Binding-site contacts:
Ligand atom O6 contacts residue GLN15 of chain 2.A at 3.8 Å.
Ligand atom C1 contacts residue ASN23 of chain 2.A at 1.4 Å.
Ligand atom O5 contacts residue ASN23 of chain 2.A at 2.4 Å (h-bond).
Ligand atom N2 contacts residue ASN23 of chain 2.A at 2.6 Å (h-bond).
Ligand atom C2 contacts residue ASN23 of chain 2.A at 2.2 Å.
Ligand atom C4 contacts residue ASN23 of chain 2.A at 4.1 Å.
Ligand atom O7 contacts residue ASN23 of chain 2.A at 2.8 Å (h-bond).
Ligand atom C8 contacts residue ASN23 of chain 2.A at 4.5 Å.
Ligand atom O5 contacts residue GLN15 of chain 2.A at 4.2 Å.
Ligand atom C3 contacts residue ASN23 of chain 2.A at 3.6 Å.
Ligand atom C5 contacts residue ASN23 of chain 2.A at 3.6 Å.
Ligand atom C7 contacts residue ASN23 of chain 2.A at 3.0 Å.
Ligand atom C8 contacts residue LYS22 of chain 2.A at 4.1 Å.

A small-molecule ligand and the protein it binds are described below.
Small molecule (SMILES): CC(=O)N[C@@H]1[C@@H](O)[C@H](O)[C@@H](CO)O[C@H]1O

Sequence of chain 2.A:
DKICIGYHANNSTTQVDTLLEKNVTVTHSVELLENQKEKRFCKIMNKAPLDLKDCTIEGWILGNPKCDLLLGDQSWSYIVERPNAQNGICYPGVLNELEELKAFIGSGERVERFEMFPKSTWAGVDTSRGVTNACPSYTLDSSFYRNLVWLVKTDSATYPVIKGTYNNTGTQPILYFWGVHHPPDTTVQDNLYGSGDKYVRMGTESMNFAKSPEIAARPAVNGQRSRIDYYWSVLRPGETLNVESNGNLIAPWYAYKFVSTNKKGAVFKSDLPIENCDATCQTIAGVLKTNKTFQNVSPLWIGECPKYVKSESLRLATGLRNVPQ